Sequence of chain 1.C:
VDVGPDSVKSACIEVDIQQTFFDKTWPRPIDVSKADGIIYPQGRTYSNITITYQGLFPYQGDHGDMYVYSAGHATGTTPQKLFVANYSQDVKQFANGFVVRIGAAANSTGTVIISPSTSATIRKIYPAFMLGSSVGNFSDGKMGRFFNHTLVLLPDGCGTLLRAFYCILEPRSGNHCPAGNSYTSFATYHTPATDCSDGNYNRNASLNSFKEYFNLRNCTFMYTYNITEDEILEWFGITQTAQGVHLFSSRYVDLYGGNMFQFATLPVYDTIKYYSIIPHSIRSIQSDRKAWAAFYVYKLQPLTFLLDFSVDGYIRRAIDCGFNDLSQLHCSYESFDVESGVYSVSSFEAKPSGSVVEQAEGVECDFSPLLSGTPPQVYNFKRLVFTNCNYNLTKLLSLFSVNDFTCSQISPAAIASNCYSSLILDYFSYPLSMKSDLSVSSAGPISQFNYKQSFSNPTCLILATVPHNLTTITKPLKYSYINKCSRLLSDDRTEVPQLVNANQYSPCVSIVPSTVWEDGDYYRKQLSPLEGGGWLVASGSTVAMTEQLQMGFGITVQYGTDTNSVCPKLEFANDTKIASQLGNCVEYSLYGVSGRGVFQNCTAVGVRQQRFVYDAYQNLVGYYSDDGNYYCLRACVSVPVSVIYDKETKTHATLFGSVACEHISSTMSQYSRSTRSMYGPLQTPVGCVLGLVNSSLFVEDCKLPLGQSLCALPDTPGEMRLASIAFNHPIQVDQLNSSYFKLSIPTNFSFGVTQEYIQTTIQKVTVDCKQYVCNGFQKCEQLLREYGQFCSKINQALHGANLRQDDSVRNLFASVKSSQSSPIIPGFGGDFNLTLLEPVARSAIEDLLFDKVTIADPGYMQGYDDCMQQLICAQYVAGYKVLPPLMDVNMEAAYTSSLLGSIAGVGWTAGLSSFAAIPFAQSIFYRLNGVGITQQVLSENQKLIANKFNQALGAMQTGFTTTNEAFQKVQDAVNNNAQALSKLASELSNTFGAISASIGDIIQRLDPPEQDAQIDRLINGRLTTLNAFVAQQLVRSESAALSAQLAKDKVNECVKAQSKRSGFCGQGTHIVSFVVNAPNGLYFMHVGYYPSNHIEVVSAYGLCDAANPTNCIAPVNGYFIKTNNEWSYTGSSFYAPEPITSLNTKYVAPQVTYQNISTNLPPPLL

Binding-site contacts:
Ligand atom N2 contacts residue ASP111 of chain 1.C at 3.2 Å (salt-bridge).
Ligand atom C4 contacts residue ASN107 of chain 1.C at 4.3 Å.
Ligand atom C8 contacts residue GLN110 of chain 1.C at 4.0 Å.
Ligand atom C5 contacts residue ASN107 of chain 1.C at 3.7 Å.
Ligand atom C2 contacts residue ASP111 of chain 1.C at 3.9 Å.
Ligand atom C3 contacts residue ASN107 of chain 1.C at 3.8 Å.
Ligand atom C8 contacts residue ASN107 of chain 1.C at 4.4 Å.
Ligand atom C1 contacts residue ASP111 of chain 1.C at 3.7 Å.
Ligand atom O7 contacts residue ASN107 of chain 1.C at 3.3 Å (h-bond).
Ligand atom C7 contacts residue ASP111 of chain 1.C at 4.1 Å.
Ligand atom N2 contacts residue ASN107 of chain 1.C at 2.9 Å (h-bond).
Ligand atom C8 contacts residue ASP111 of chain 1.C at 4.2 Å.
Ligand atom C6 contacts residue ASP44 of chain 1.C at 3.3 Å.
Ligand atom O5 contacts residue ASP111 of chain 1.C at 4.5 Å.
Ligand atom C2 contacts residue ASN107 of chain 1.C at 2.5 Å.
Ligand atom O5 contacts residue GLN40 of chain 1.C at 3.8 Å.
Ligand atom C7 contacts residue ASN107 of chain 1.C at 3.2 Å.
Ligand atom C1 contacts residue ASN107 of chain 1.C at 1.4 Å.
Ligand atom O5 contacts residue ASN107 of chain 1.C at 2.4 Å (h-bond).
Ligand atom O6 contacts residue ASP44 of chain 1.C at 3.4 Å (salt-bridge).
Ligand atom C3 contacts residue ASP111 of chain 1.C at 4.2 Å.

This small molecule binds to this protein.
Small molecule (SMILES): CC(=O)N[C@@H]1[C@@H](O)[C@H](O)[C@@H](CO)O[C@H]1O